The small molecule below binds the protein below.
Small molecule (SMILES): O=C(O)[C@H]1O[C@@H](O)[C@H](O)[C@@H](O)[C@H]1O

Binding-site contacts:
Ligand atom O1 contacts residue LEU815 of chain 1.A at 3.6 Å (h-bond).
Ligand atom C6 contacts residue HIS391 of chain 1.A at 3.3 Å.
Ligand atom O5 contacts residue HIS334 of chain 1.A at 3.6 Å (h-bond).
Ligand atom O3 contacts residue TRP432 of chain 1.A at 3.2 Å.
Ligand atom O2 contacts residue ASN520 of chain 1.A at 2.7 Å (h-bond).
Ligand atom O5 contacts residue GLU816 of chain 1.A at 3.6 Å (salt-bridge).
Ligand atom C4 contacts residue TYR154 of chain 1.A at 3.7 Å (hydrophobic).
Ligand atom C6 contacts residue GLU294 of chain 1.A at 3.9 Å.
Ligand atom O6A contacts residue HIS334 of chain 1.A at 4.1 Å.
Ligand atom O5 contacts residue GLU294 of chain 1.A at 3.5 Å (salt-bridge).
Ligand atom O6A contacts residue HIS391 of chain 1.A at 3.8 Å.
Ligand atom C3 contacts residue TYR154 of chain 1.A at 3.5 Å (hydrophobic).
Ligand atom O1 contacts residue GLU816 of chain 1.A at 2.4 Å (salt-bridge).
Ligand atom O6A contacts residue ARG332 of chain 1.A at 2.9 Å (salt-bridge).
Ligand atom C6 contacts residue TYR241 of chain 1.A at 4.1 Å (hydrophobic).
Ligand atom C2 contacts residue ASN520 of chain 1.A at 3.6 Å.
Ligand atom C5 contacts residue GLU294 of chain 1.A at 3.2 Å.
Ligand atom O6B contacts residue HIS391 of chain 1.A at 2.8 Å (h-bond).
Ligand atom C3 contacts residue ASN520 of chain 1.A at 4.0 Å.
Ligand atom O4 contacts residue HIS391 of chain 1.A at 3.1 Å (h-bond).
Ligand atom O6B contacts residue LYS357 of chain 1.A at 2.9 Å (salt-bridge).
Ligand atom C6 contacts residue LYS357 of chain 1.A at 3.9 Å.
Ligand atom C1 contacts residue LEU815 of chain 1.A at 4.1 Å (hydrophobic).
Ligand atom O6B contacts residue ARG332 of chain 1.A at 2.9 Å (salt-bridge).
Ligand atom O6A contacts residue TYR241 of chain 1.A at 3.0 Å (h-bond).
Ligand atom O4 contacts residue ILE392 of chain 1.A at 3.6 Å.
Ligand atom O6B contacts residue HIS334 of chain 1.A at 3.5 Å (h-bond).
Ligand atom C5 contacts residue HIS391 of chain 1.A at 3.9 Å.
Ligand atom C6 contacts residue HIS334 of chain 1.A at 3.7 Å.
Ligand atom C4 contacts residue HIS391 of chain 1.A at 4.1 Å.
Ligand atom C6 contacts residue ARG332 of chain 1.A at 3.6 Å.
Ligand atom C1 contacts residue GLU816 of chain 1.A at 3.2 Å.
Ligand atom C5 contacts residue TYR154 of chain 1.A at 3.8 Å (hydrophobic).
Ligand atom C1 contacts residue GLU294 of chain 1.A at 3.5 Å.
Ligand atom O5 contacts residue HIS391 of chain 1.A at 3.9 Å.
Ligand atom O3 contacts residue MET676 of chain 1.A at 4.0 Å.
Ligand atom O6A contacts residue TRP190 of chain 1.A at 3.9 Å.
Ligand atom O5 contacts residue LYS357 of chain 1.A at 3.4 Å (salt-bridge).
Ligand atom O3 contacts residue ASN520 of chain 1.A at 3.4 Å (h-bond).
Ligand atom C5 contacts residue HIS334 of chain 1.A at 3.8 Å.

Sequence of chain 1.A:
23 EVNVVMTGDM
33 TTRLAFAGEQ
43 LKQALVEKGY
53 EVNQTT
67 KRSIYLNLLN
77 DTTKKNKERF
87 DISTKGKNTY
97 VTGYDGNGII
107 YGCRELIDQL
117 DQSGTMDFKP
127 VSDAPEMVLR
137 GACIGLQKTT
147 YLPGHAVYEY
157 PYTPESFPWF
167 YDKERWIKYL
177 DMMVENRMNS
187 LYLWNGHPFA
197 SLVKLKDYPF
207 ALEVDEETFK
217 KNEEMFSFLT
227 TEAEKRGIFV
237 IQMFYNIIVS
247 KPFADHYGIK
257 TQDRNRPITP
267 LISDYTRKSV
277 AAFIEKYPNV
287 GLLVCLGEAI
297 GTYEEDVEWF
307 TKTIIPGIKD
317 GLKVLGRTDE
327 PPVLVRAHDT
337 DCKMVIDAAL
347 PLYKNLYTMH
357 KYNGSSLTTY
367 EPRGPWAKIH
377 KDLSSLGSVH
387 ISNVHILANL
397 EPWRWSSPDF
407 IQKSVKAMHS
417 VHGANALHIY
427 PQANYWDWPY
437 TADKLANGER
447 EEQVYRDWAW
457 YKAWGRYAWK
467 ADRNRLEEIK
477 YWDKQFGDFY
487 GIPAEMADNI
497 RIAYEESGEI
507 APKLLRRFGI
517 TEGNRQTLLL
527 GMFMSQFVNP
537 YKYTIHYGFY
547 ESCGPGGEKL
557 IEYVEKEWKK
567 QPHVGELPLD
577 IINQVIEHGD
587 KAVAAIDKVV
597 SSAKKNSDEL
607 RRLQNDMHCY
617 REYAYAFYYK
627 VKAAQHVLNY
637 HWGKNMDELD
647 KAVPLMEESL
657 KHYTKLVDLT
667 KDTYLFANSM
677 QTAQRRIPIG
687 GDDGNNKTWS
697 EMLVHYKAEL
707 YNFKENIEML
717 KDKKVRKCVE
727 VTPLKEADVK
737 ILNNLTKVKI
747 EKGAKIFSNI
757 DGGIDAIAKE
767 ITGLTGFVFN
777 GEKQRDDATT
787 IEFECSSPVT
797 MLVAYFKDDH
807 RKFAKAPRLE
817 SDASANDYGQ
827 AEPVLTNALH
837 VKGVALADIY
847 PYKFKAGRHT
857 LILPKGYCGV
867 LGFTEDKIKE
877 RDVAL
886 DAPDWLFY